Binding-site contacts:
Ligand atom C5 contacts residue GLN117 of chain 1.A at 3.7 Å.
Ligand atom C5 contacts residue ASN149 of chain 1.A at 3.8 Å.
Ligand atom O1 contacts residue SER61 of chain 1.A at 2.4 Å (h-bond).
Ligand atom B contacts residue TYR147 of chain 1.A at 3.5 Å.
Ligand atom C4 contacts residue LEU116 of chain 1.A at 4.1 Å (hydrophobic).
Ligand atom C1 contacts residue SER61 of chain 1.A at 2.5 Å.
Ligand atom C2 contacts residue ARG64 of chain 1.A at 4.2 Å.
Ligand atom C6 contacts residue GLN117 of chain 1.A at 4.0 Å.
Ligand atom C6 contacts residue ASN149 of chain 1.A at 3.4 Å.
Ligand atom S contacts residue ALA315 of chain 1.A at 3.7 Å.
Ligand atom O1 contacts residue ARG64 of chain 1.A at 4.3 Å.
Ligand atom C1 contacts residue ASN149 of chain 1.A at 4.3 Å.
Ligand atom B contacts residue GLY60 of chain 1.A at 4.5 Å.
Ligand atom C8 contacts residue ASN149 of chain 1.A at 3.5 Å.
Ligand atom C7 contacts residue TYR218 of chain 1.A at 4.1 Å (hydrophobic).
Ligand atom C5 contacts residue LEU116 of chain 1.A at 4.4 Å (hydrophobic).
Ligand atom O2 contacts residue GLY60 of chain 1.A at 3.7 Å.
Ligand atom O2 contacts residue SER61 of chain 1.A at 2.5 Å (h-bond).
Ligand atom C1 contacts residue TYR147 of chain 1.A at 4.5 Å (hydrophobic).
Ligand atom B contacts residue SER61 of chain 1.A at 1.5 Å.
Ligand atom O1 contacts residue TYR147 of chain 1.A at 2.6 Å (h-bond).
Ligand atom C2 contacts residue TYR147 of chain 1.A at 4.3 Å (hydrophobic).
Ligand atom B contacts residue ARG64 of chain 1.A at 3.9 Å.
Ligand atom S contacts residue TYR218 of chain 1.A at 3.4 Å.
Ligand atom O2 contacts residue GLY314 of chain 1.A at 3.7 Å.
Ligand atom C1 contacts residue ALA315 of chain 1.A at 3.9 Å (hydrophobic).
Ligand atom C2 contacts residue SER61 of chain 1.A at 3.7 Å.
Ligand atom S contacts residue ASN149 of chain 1.A at 4.3 Å.
Ligand atom B contacts residue ALA315 of chain 1.A at 4.0 Å.
Ligand atom C4 contacts residue ASN149 of chain 1.A at 4.1 Å.
Ligand atom S contacts residue SER61 of chain 1.A at 3.3 Å (h-bond).
Ligand atom S contacts residue ARG64 of chain 1.A at 4.0 Å.
Ligand atom C1 contacts residue ARG64 of chain 1.A at 3.7 Å.
Ligand atom O2 contacts residue ALA315 of chain 1.A at 2.7 Å (h-bond).
Ligand atom C8 contacts residue TYR218 of chain 1.A at 4.2 Å (hydrophobic).
Ligand atom C2 contacts residue ASN149 of chain 1.A at 4.1 Å.
Ligand atom O1 contacts residue LYS312 of chain 1.A at 4.4 Å.
Ligand atom C3 contacts residue ASN149 of chain 1.A at 3.8 Å.
Ligand atom C7 contacts residue ASN149 of chain 1.A at 3.1 Å.

This protein binds this small molecule.
Small molecule (SMILES): OB(O)c1cc2ccccc2s1

Sequence of chain 1.A:
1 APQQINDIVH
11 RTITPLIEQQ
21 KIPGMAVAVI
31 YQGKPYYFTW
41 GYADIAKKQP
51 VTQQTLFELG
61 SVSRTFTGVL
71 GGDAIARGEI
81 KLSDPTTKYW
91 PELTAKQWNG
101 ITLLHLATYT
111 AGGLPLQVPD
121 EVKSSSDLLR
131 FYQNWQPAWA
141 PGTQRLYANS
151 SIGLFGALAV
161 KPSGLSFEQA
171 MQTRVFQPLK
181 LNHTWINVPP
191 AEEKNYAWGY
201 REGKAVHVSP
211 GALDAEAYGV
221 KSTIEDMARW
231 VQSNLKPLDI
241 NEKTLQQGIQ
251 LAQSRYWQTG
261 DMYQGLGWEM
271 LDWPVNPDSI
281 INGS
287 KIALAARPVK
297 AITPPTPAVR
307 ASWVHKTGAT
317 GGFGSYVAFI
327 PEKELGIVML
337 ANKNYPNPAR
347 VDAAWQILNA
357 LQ